Sequence of chain 2.B:
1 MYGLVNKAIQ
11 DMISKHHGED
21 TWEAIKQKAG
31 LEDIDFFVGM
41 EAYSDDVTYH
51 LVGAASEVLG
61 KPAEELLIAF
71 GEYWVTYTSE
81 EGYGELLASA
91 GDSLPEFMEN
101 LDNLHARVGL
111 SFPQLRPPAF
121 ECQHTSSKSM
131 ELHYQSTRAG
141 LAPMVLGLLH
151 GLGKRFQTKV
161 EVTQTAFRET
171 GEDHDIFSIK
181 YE

Binding-site contacts:
Ligand atom OAB contacts residue ARG116 of chain 2.B at 2.8 Å (salt-bridge).
Ligand atom FAJ contacts residue TYR2 of chain 2.B at 3.4 Å.
Ligand atom CBG contacts residue SER136 of chain 2.B at 3.3 Å.
Ligand atom CBH contacts residue ARG138 of chain 2.B at 3.5 Å.
Ligand atom CBK contacts residue TRP74 of chain 2.B at 3.7 Å (hydrophobic).
Ligand atom CAD contacts residue LEU101 of chain 2.B at 3.6 Å (hydrophobic).
Ligand atom OAD contacts residue MET1 of chain 2.B at 3.5 Å.
Ligand atom CAU contacts residue VAL5 of chain 2.B at 3.7 Å (hydrophobic).
Ligand atom CAS contacts residue VAL5 of chain 2.B at 3.6 Å (hydrophobic).
Ligand atom OBF contacts residue TRP74 of chain 2.B at 3.0 Å (h-bond).
Ligand atom CAP contacts residue HIS105 of chain 2.B at 3.6 Å.
Ligand atom OAD contacts residue TYR2 of chain 2.B at 3.0 Å (h-bond).
Ligand atom OAA contacts residue SER136 of chain 2.B at 3.2 Å (h-bond).
Ligand atom OAC contacts residue SER136 of chain 2.B at 2.6 Å (h-bond).
Ligand atom FAE contacts residue GLY39 of chain 2.B at 3.1 Å.
Ligand atom OAB contacts residue ARG138 of chain 2.B at 3.0 Å (salt-bridge).
Ligand atom OAC contacts residue TYR134 of chain 2.B at 2.8 Å (h-bond).
Ligand atom CAJ contacts residue TYR83 of chain 2.B at 3.7 Å (hydrophobic).
Ligand atom CBG contacts residue ARG138 of chain 2.B at 3.7 Å.
Ligand atom FAJ contacts residue PHE112 of chain 2.B at 3.3 Å.
Ligand atom OAA contacts residue ARG116 of chain 2.B at 3.7 Å.
Ligand atom CAC contacts residue LEU101 of chain 2.B at 3.6 Å (hydrophobic).
Ligand atom OAD contacts residue ARG138 of chain 2.B at 3.7 Å.
Ligand atom CAG contacts residue TYR83 of chain 2.B at 3.3 Å (hydrophobic).
Ligand atom FAA contacts residue LEU101 of chain 2.B at 3.6 Å.
Ligand atom CAW contacts residue MET144 of chain 2.B at 2.9 Å (hydrophobic).
Ligand atom CBA contacts residue HIS105 of chain 2.B at 3.4 Å.
Ligand atom OAB contacts residue LEU115 of chain 2.B at 3.7 Å.
Ligand atom CAB contacts residue PHE97 of chain 2.B at 3.4 Å (hydrophobic).
Ligand atom CBH contacts residue LEU115 of chain 2.B at 3.7 Å (hydrophobic).
Ligand atom FAE contacts residue TYR2 of chain 2.B at 3.2 Å.
Ligand atom OAA contacts residue ARG138 of chain 2.B at 2.7 Å (salt-bridge).
Ligand atom OAC contacts residue PRO118 of chain 2.B at 3.6 Å.
Ligand atom CAV contacts residue MET144 of chain 2.B at 3.6 Å (hydrophobic).
Ligand atom FAK contacts residue TYR83 of chain 2.B at 3.2 Å.
Ligand atom CAJ contacts residue LEU4 of chain 2.B at 3.5 Å (hydrophobic).
Ligand atom FAA contacts residue LEU148 of chain 2.B at 3.6 Å.
Ligand atom CAX contacts residue LEU141 of chain 2.B at 3.7 Å (hydrophobic).
Ligand atom CAG contacts residue LEU4 of chain 2.B at 3.4 Å (hydrophobic).
Ligand atom FAK contacts residue PHE112 of chain 2.B at 3.3 Å.

The protein below binds the small molecule below.
Small molecule (SMILES): O=C(O)CCCCN(CCc1cc(F)ccc1OCc1ccc(-c2ccc(C(F)(F)F)cc2)cc1)Cc1ccc(C(=O)O)cc1